Sequence of chain 1.F:
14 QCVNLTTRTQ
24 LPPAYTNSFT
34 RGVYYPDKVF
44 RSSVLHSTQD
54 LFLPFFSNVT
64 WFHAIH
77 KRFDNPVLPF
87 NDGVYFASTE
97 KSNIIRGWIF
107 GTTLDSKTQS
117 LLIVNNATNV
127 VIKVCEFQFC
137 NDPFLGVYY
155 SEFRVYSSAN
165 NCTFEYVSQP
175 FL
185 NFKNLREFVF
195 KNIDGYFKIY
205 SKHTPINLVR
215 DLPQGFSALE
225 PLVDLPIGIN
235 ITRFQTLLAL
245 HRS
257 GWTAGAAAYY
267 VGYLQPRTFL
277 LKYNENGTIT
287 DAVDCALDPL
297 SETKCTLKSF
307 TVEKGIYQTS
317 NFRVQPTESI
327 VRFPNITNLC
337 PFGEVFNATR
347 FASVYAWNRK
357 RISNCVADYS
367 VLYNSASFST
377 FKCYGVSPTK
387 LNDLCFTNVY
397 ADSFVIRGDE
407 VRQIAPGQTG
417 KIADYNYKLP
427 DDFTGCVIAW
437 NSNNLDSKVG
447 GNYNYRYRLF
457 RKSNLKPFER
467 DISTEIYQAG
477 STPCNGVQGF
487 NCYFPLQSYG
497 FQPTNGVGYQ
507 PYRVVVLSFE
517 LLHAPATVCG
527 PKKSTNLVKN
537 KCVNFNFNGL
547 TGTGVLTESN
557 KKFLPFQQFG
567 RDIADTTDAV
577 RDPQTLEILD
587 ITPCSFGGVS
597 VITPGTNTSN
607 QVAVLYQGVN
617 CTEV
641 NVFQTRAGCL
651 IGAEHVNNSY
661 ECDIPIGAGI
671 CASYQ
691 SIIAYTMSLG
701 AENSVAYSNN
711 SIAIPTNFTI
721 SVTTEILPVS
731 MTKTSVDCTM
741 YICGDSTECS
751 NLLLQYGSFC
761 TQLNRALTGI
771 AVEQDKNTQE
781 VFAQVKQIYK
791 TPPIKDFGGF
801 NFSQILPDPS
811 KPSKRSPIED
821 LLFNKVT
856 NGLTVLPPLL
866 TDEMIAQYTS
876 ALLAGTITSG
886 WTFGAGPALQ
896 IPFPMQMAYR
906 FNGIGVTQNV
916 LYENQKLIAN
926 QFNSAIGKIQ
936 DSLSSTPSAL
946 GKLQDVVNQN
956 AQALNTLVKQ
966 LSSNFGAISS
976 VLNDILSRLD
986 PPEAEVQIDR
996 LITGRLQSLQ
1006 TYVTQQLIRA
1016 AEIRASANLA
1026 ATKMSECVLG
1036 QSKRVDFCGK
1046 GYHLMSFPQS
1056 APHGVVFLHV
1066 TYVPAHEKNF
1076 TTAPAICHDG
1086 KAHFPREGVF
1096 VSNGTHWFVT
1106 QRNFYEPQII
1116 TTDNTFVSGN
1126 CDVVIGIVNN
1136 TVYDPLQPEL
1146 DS

Binding-site contacts:
Ligand atom O5 contacts residue ASN137 of chain 1.F at 3.8 Å.
Ligand atom C7 contacts residue ASN17 of chain 1.F at 3.2 Å.
Ligand atom C1 contacts residue ASN17 of chain 1.F at 1.5 Å.
Ligand atom C4 contacts residue ASN17 of chain 1.F at 4.3 Å.
Ligand atom C8 contacts residue VAL16 of chain 1.F at 4.5 Å (hydrophobic).
Ligand atom C5 contacts residue ASN137 of chain 1.F at 3.7 Å.
Ligand atom C5 contacts residue ASN17 of chain 1.F at 3.7 Å.
Ligand atom N2 contacts residue CYS15 of chain 1.F at 4.5 Å.
Ligand atom C8 contacts residue CYS15 of chain 1.F at 3.3 Å (hydrophobic).
Ligand atom N2 contacts residue ASN17 of chain 1.F at 3.1 Å (h-bond).
Ligand atom O5 contacts residue ASN17 of chain 1.F at 2.4 Å (h-bond).
Ligand atom C6 contacts residue ASN137 of chain 1.F at 4.0 Å.
Ligand atom C1 contacts residue ASN137 of chain 1.F at 4.2 Å.
Ligand atom C3 contacts residue ASN137 of chain 1.F at 4.5 Å.
Ligand atom C2 contacts residue ASN17 of chain 1.F at 2.6 Å.
Ligand atom C3 contacts residue ASN17 of chain 1.F at 3.9 Å.
Ligand atom C8 contacts residue ASN17 of chain 1.F at 4.1 Å.
Ligand atom O7 contacts residue ASN17 of chain 1.F at 3.3 Å (h-bond).

This small molecule binds to this protein.
Small molecule (SMILES): CC(=O)N[C@H]1[C@H](O[C@H]2[C@H](O)[C@@H](NC(C)=O)CO[C@@H]2CO)O[C@H](CO)[C@@H](O)[C@@H]1O